Binding-site contacts:
Ligand atom C5 contacts residue GLN71 of chain 1.E at 3.1 Å.
Ligand atom C10 contacts residue ASP163 of chain 1.E at 3.5 Å.
Ligand atom C7 contacts residue TRP125 of chain 1.E at 3.3 Å (hydrophobic).
Ligand atom C15 contacts residue ARG102 of chain 1.E at 3.8 Å.
Ligand atom C24 contacts residue PHE178 of chain 1.E at 3.8 Å (hydrophobic).
Ligand atom C16 contacts residue ARG102 of chain 1.E at 3.5 Å.
Ligand atom C4 contacts residue LEU87 of chain 1.E at 3.9 Å (hydrophobic).
Ligand atom C7 contacts residue LEU87 of chain 1.E at 2.9 Å (hydrophobic).
Ligand atom C3 contacts residue ILE98 of chain 1.E at 3.8 Å (hydrophobic).
Ligand atom C6 contacts residue LEU87 of chain 1.E at 2.9 Å (hydrophobic).
Ligand atom C6 contacts residue ALA86 of chain 1.E at 3.6 Å (hydrophobic).
Ligand atom C13 contacts residue TRP101 of chain 1.E at 3.6 Å (hydrophobic).
Ligand atom C4 contacts residue GLN71 of chain 1.E at 3.9 Å.
Ligand atom C23 contacts residue TYR118 of chain 1.E at 3.4 Å (hydrophobic).
Ligand atom C19 contacts residue GLY88 of chain 1.E at 3.8 Å.
Ligand atom C8 contacts residue VAL159 of chain 1.E at 4.0 Å (hydrophobic).
Ligand atom C6 contacts residue MET67 of chain 1.E at 3.9 Å (hydrophobic).
Ligand atom C15 contacts residue ILE98 of chain 1.E at 3.6 Å (hydrophobic).
Ligand atom C12 contacts residue TRP101 of chain 1.E at 3.4 Å (hydrophobic).
Ligand atom C9 contacts residue ASP163 of chain 1.E at 3.6 Å.
Ligand atom C23 contacts residue CYS160 of chain 1.E at 3.3 Å (hydrophobic).
Ligand atom C9 contacts residue VAL159 of chain 1.E at 3.7 Å (hydrophobic).
Ligand atom C22 contacts residue TYR118 of chain 1.E at 3.9 Å (hydrophobic).
Ligand atom C18 contacts residue PHE178 of chain 1.E at 3.2 Å (hydrophobic).
Ligand atom C5 contacts residue ALA86 of chain 1.E at 3.7 Å (hydrophobic).
Ligand atom C2 contacts residue LEU87 of chain 1.E at 3.4 Å (hydrophobic).
Ligand atom C5 contacts residue LEU87 of chain 1.E at 3.4 Å (hydrophobic).
Ligand atom C24 contacts residue TYR166 of chain 1.E at 3.5 Å (hydrophobic).
Ligand atom C4 contacts residue SER89 of chain 1.E at 3.7 Å.
Ligand atom C4 contacts residue MET67 of chain 1.E at 3.4 Å (hydrophobic).
Ligand atom C5 contacts residue MET67 of chain 1.E at 3.5 Å (hydrophobic).
Ligand atom C22 contacts residue TRP101 of chain 1.E at 3.6 Å (hydrophobic).
Ligand atom C15 contacts residue ASP163 of chain 1.E at 3.6 Å.
Ligand atom C6 contacts residue TRP125 of chain 1.E at 3.5 Å (hydrophobic).
Ligand atom C3 contacts residue MET67 of chain 1.E at 3.7 Å (hydrophobic).
Ligand atom N3 contacts residue PHE178 of chain 1.E at 3.9 Å.
Ligand atom C3 contacts residue LEU87 of chain 1.E at 3.9 Å (hydrophobic).
Ligand atom C22 contacts residue ARG102 of chain 1.E at 3.4 Å.
Ligand atom C16 contacts residue ASP163 of chain 1.E at 3.7 Å.
Ligand atom C19 contacts residue PHE178 of chain 1.E at 3.6 Å (hydrophobic).

The small molecule below binds the protein below.
Small molecule (SMILES): CN(C)c1ccc(C(=C2C=CC(=[N+](C)C)C=C2)c2ccccc2)cc1

Sequence of chain 1.E:
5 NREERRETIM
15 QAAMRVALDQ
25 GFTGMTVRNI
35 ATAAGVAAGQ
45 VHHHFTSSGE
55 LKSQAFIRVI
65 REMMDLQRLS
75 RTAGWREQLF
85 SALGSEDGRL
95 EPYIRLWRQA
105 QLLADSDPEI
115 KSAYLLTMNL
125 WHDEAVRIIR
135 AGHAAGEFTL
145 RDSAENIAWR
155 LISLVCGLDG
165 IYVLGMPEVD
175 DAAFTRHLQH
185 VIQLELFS